Binding-site contacts:
Ligand atom C1 contacts residue ASN16 of chain 1.C at 1.4 Å.
Ligand atom C8 contacts residue ASN16 of chain 1.C at 3.2 Å.
Ligand atom O2 contacts residue ALA33 of chain 1.C at 4.5 Å.
Ligand atom C2 contacts residue ASN32 of chain 1.C at 3.3 Å.
Ligand atom O5 contacts residue ASN32 of chain 1.C at 4.3 Å.
Ligand atom O7 contacts residue NAG1 of chain 1.M at 4.4 Å.
Ligand atom O4 contacts residue NAG1 of chain 1.M at 3.2 Å.
Ligand atom C7 contacts residue ASN16 of chain 1.C at 3.2 Å.
Ligand atom O5 contacts residue NAG1 of chain 1.M at 2.8 Å (h-bond).
Ligand atom O2 contacts residue ASN32 of chain 1.C at 3.4 Å (h-bond).
Ligand atom C6 contacts residue NAG1 of chain 1.M at 3.5 Å.
Ligand atom C5 contacts residue ASN16 of chain 1.C at 3.6 Å.
Ligand atom N2 contacts residue ASN32 of chain 1.C at 4.4 Å.
Ligand atom C8 contacts residue THR18 of chain 1.C at 3.0 Å.
Ligand atom C2 contacts residue ASN16 of chain 1.C at 2.4 Å.
Ligand atom O5 contacts residue ASN16 of chain 1.C at 2.3 Å (h-bond).
Ligand atom C1 contacts residue ASN32 of chain 1.C at 3.7 Å.
Ligand atom N2 contacts residue ASN16 of chain 1.C at 2.9 Å (h-bond).
Ligand atom C5 contacts residue NAG1 of chain 1.M at 3.7 Å.
Ligand atom N2 contacts residue THR31 of chain 1.C at 4.5 Å.
Ligand atom O7 contacts residue ASN16 of chain 1.C at 3.0 Å (h-bond).
Ligand atom C8 contacts residue GLY17 of chain 1.C at 4.4 Å.
Ligand atom C8 contacts residue THR31 of chain 1.C at 3.6 Å.
Ligand atom C3 contacts residue ASN16 of chain 1.C at 3.8 Å.
Ligand atom C4 contacts residue NAG1 of chain 1.M at 4.3 Å.
Ligand atom C2 contacts residue NAG1 of chain 1.M at 4.2 Å.
Ligand atom C8 contacts residue ASN32 of chain 1.C at 4.0 Å.
Ligand atom C7 contacts residue THR18 of chain 1.C at 4.4 Å.
Ligand atom C4 contacts residue ASN16 of chain 1.C at 4.1 Å.
Ligand atom C1 contacts residue NAG1 of chain 1.M at 3.6 Å.
Ligand atom C3 contacts residue NAG1 of chain 1.M at 4.4 Å.

A small-molecule ligand and the protein it binds are described below.
Small molecule (SMILES): CC(=O)N[C@H]1[C@H](O[C@H]2[C@H](O[C@@H]3O[C@@H](C)[C@@H](O)[C@@H](O)[C@@H]3O)[C@@H](NC(C)=O)CO[C@@H]2CO[C@@H]2O[C@@H](C)[C@@H](O)[C@@H](O)[C@@H]2O)O[C@H](CO)[C@@H](O)[C@@H]1O

Sequence of chain 1.C:
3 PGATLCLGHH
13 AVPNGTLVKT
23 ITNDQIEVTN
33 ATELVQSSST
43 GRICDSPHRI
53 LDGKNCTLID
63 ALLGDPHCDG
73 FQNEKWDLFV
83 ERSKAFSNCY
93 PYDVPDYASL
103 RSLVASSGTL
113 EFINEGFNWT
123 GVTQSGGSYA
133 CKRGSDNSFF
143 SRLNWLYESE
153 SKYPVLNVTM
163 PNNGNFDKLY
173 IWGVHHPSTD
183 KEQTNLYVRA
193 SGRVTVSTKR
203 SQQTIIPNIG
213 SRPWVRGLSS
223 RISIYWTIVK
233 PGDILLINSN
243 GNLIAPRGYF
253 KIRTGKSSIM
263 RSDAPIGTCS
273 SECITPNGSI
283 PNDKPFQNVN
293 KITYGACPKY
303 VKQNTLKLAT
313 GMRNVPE